Binding-site contacts:
Ligand atom CHB contacts residue MET57 of chain 1.H at 3.4 Å (hydrophobic).
Ligand atom NC contacts residue MET57 of chain 1.G at 2.9 Å (h-bond).
Ligand atom C1D contacts residue MET57 of chain 1.G at 3.4 Å (hydrophobic).
Ligand atom C4D contacts residue MET57 of chain 1.G at 3.5 Å (hydrophobic).
Ligand atom CHB contacts residue MET57 of chain 1.G at 3.5 Å (hydrophobic).
Ligand atom NB contacts residue MET57 of chain 1.G at 3.1 Å (h-bond).
Ligand atom O1B contacts residue LYS50 of chain 1.H at 2.8 Å (salt-bridge).
Ligand atom ND contacts residue MET57 of chain 1.G at 3.0 Å.
Ligand atom CMD contacts residue MET57 of chain 1.H at 3.5 Å (hydrophobic).
Ligand atom CGA contacts residue ARG20 of chain 1.G at 3.2 Å.
Ligand atom C1D contacts residue MET57 of chain 1.H at 3.4 Å (hydrophobic).
Ligand atom O2C contacts residue SER168 of chain 1.H at 2.1 Å.
Ligand atom CGD contacts residue ARG20 of chain 1.H at 3.5 Å.
Ligand atom NC contacts residue MET57 of chain 1.H at 3.2 Å (h-bond).
Ligand atom O1D contacts residue ARG20 of chain 1.H at 3.5 Å (salt-bridge).
Ligand atom O1A contacts residue TYR35 of chain 1.H at 2.7 Å (h-bond).
Ligand atom CGA contacts residue TYR35 of chain 1.H at 3.5 Å (hydrophobic).
Ligand atom O2A contacts residue ARG20 of chain 1.G at 2.6 Å (salt-bridge).
Ligand atom O2D contacts residue TYR35 of chain 1.G at 3.2 Å (h-bond).
Ligand atom O2C contacts residue LYS169 of chain 1.H at 3.4 Å (salt-bridge).
Ligand atom NA contacts residue MET57 of chain 1.G at 3.3 Å (h-bond).
Ligand atom O1D contacts residue HIS28 of chain 1.G at 2.8 Å.
Ligand atom CMB contacts residue GLU61 of chain 1.G at 3.4 Å.
Ligand atom CMD contacts residue MET31 of chain 1.G at 3.5 Å (hydrophobic).
Ligand atom C1B contacts residue MET57 of chain 1.G at 3.4 Å (hydrophobic).
Ligand atom O2D contacts residue ARG20 of chain 1.H at 2.8 Å (salt-bridge).
Ligand atom NA contacts residue MET57 of chain 1.H at 3.5 Å (h-bond).
Ligand atom CBB contacts residue SER168 of chain 1.H at 3.3 Å.
Ligand atom NB contacts residue MET57 of chain 1.H at 2.8 Å (h-bond).
Ligand atom CGB contacts residue SER168 of chain 1.H at 3.4 Å.
Ligand atom ND contacts residue MET57 of chain 1.H at 3.3 Å (h-bond).
Ligand atom FE contacts residue MET57 of chain 1.H at 2.4 Å.
Ligand atom C1B contacts residue MET57 of chain 1.H at 3.3 Å (hydrophobic).
Ligand atom C4A contacts residue MET57 of chain 1.H at 3.5 Å (hydrophobic).
Ligand atom O1A contacts residue ARG20 of chain 1.G at 2.7 Å (salt-bridge).
Ligand atom FE contacts residue MET57 of chain 1.G at 2.4 Å.
Ligand atom CMD contacts residue GLU61 of chain 1.H at 3.4 Å.
Ligand atom CGC contacts residue SER168 of chain 1.H at 3.3 Å.
Ligand atom O2B contacts residue SER168 of chain 1.H at 2.7 Å (h-bond).
Ligand atom CMC contacts residue LYS50 of chain 1.G at 3.5 Å.

This protein binds this small molecule.
Small molecule (SMILES): CC1=C(CCC(=O)O)C2=Cc3c(CCC(=O)O)c(C)c4n3[Fe@]35n6c(c(C)c(CCC(=O)O)c6=CC1=[N+]23)=CC1=[N+]5C(=C4)C(C)=C1CCC(=O)O

Sequence of chain 1.H:
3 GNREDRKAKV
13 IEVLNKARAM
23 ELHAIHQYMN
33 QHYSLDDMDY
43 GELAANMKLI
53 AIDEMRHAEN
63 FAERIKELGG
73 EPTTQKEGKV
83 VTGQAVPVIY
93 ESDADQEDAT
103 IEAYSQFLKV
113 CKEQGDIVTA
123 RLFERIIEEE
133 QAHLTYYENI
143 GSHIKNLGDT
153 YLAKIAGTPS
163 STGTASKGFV

Sequence of chain 1.G:
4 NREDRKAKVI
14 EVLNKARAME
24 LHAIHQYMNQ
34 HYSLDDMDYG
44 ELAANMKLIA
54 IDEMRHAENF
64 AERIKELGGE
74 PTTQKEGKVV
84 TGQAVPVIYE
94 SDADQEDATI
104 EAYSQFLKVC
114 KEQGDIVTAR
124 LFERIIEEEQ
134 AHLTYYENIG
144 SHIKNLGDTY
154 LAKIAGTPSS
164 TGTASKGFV